Binding-site contacts:
Ligand atom CAU contacts residue THR19 of chain 1.D at 3.6 Å.
Ligand atom CAQ contacts residue GLY17 of chain 1.D at 3.2 Å.
Ligand atom CAH contacts residue LYS118 of chain 1.D at 3.6 Å.
Ligand atom CAB contacts residue ASP120 of chain 1.D at 3.0 Å.
Ligand atom CAD contacts residue LYS118 of chain 1.D at 3.6 Å.
Ligand atom CAH contacts residue GLY17 of chain 1.D at 3.8 Å.
Ligand atom CAP contacts residue GLY17 of chain 1.D at 3.6 Å.
Ligand atom OAX contacts residue THR19 of chain 1.D at 2.3 Å (h-bond).
Ligand atom CAD contacts residue ASP120 of chain 1.D at 3.9 Å.
Ligand atom CAO contacts residue LYS118 of chain 1.D at 3.2 Å.
Ligand atom CAB contacts residue LYS162 of chain 1.D at 3.5 Å.
Ligand atom CAS contacts residue CYS20 of chain 1.D at 3.7 Å (hydrophobic).
Ligand atom OAW contacts residue GLY17 of chain 1.D at 3.5 Å (h-bond).
Ligand atom CAD contacts residue ALA161 of chain 1.D at 3.6 Å (hydrophobic).
Ligand atom OAX contacts residue ALA61 of chain 1.D at 3.1 Å.
Ligand atom CAP contacts residue ALA15 of chain 1.D at 3.1 Å (hydrophobic).
Ligand atom CAP contacts residue LYS118 of chain 1.D at 3.4 Å.
Ligand atom CAT contacts residue CYS20 of chain 1.D at 3.7 Å (hydrophobic).
Ligand atom CAC contacts residue LYS118 of chain 1.D at 3.7 Å.
Ligand atom CAC contacts residue ASP120 of chain 1.D at 2.7 Å.
Ligand atom CAT contacts residue LYS18 of chain 1.D at 3.9 Å.
Ligand atom CAN contacts residue VAL35 of chain 1.D at 3.5 Å (hydrophobic).
Ligand atom CAR contacts residue GLY17 of chain 1.D at 3.1 Å.
Ligand atom CAT contacts residue GLY17 of chain 1.D at 3.3 Å.
Ligand atom CAV contacts residue LYS18 of chain 1.D at 3.4 Å.
Ligand atom CAI contacts residue LYS118 of chain 1.D at 3.8 Å.
Ligand atom CAH contacts residue CYS20 of chain 1.D at 3.8 Å (hydrophobic).
Ligand atom CAQ contacts residue ALA15 of chain 1.D at 3.7 Å (hydrophobic).
Ligand atom CAE contacts residue LYS118 of chain 1.D at 3.8 Å.
Ligand atom OAW contacts residue GLY14 of chain 1.D at 3.0 Å (h-bond).
Ligand atom OAW contacts residue LYS18 of chain 1.D at 3.3 Å (salt-bridge).
Ligand atom CAV contacts residue ALA61 of chain 1.D at 3.9 Å (hydrophobic).
Ligand atom CAC contacts residue SER160 of chain 1.D at 3.7 Å.
Ligand atom CAV contacts residue THR19 of chain 1.D at 3.3 Å.
Ligand atom OAX contacts residue LYS18 of chain 1.D at 3.5 Å (salt-bridge).
Ligand atom CAG contacts residue LYS118 of chain 1.D at 3.6 Å.
Ligand atom CAC contacts residue LYS162 of chain 1.D at 3.7 Å.
Ligand atom CAS contacts residue GLY17 of chain 1.D at 3.6 Å.
Ligand atom CAC contacts residue ALA161 of chain 1.D at 3.8 Å (hydrophobic).
Ligand atom CAT contacts residue THR19 of chain 1.D at 3.6 Å.

Sequence of chain 1.D:
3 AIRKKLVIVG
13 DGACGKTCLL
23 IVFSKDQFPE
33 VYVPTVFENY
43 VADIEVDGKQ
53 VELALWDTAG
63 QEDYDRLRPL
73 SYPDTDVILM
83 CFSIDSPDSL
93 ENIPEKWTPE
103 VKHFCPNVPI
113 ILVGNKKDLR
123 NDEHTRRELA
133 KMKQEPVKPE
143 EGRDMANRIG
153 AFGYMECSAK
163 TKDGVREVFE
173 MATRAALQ

A small-molecule ligand and the protein it binds are described below.
Small molecule (SMILES): CCN(c1cccc(CCC(=O)O)c1)c1ccc2ccccc2n1